The small molecule below binds the protein below.
Small molecule (SMILES): CCc1ccc(/N=C2\S/C(=C\c3ccnc(Nc4ccc(C(=O)O)cn4)c3)C(=O)N2C)cc1

Sequence of chain 1.A:
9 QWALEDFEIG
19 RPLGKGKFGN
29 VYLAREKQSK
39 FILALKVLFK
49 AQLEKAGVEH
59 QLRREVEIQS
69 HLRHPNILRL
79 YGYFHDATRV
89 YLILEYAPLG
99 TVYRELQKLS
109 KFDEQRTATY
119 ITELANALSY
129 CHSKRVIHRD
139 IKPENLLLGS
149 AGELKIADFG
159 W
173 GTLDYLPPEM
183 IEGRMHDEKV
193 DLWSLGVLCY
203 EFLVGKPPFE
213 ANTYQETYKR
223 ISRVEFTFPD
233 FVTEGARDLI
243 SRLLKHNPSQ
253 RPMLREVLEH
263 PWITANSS

Binding-site contacts:
Ligand atom C04 contacts residue PHE157 of chain 1.A at 3.5 Å (hydrophobic).
Ligand atom N27 contacts residue ALA95 of chain 1.A at 3.0 Å (h-bond).
Ligand atom C33 contacts residue LYS44 of chain 1.A at 3.6 Å.
Ligand atom N17 contacts residue ALA95 of chain 1.A at 2.7 Å (h-bond).
Ligand atom C05 contacts residue PHE157 of chain 1.A at 3.5 Å (hydrophobic).
Ligand atom O25 contacts residue ARG102 of chain 1.A at 3.0 Å (salt-bridge).
Ligand atom C18 contacts residue ALA95 of chain 1.A at 3.3 Å (hydrophobic).
Ligand atom C01 contacts residue ARG77 of chain 1.A at 3.6 Å.
Ligand atom O31 contacts residue LYS23 of chain 1.A at 3.7 Å.
Ligand atom C29 contacts residue LEU145 of chain 1.A at 3.8 Å (hydrophobic).
Ligand atom C28 contacts residue ALA42 of chain 1.A at 3.5 Å (hydrophobic).
Ligand atom C05 contacts residue LYS44 of chain 1.A at 3.8 Å.
Ligand atom C07 contacts residue ALA155 of chain 1.A at 3.6 Å (hydrophobic).
Ligand atom N23 contacts residue ALA95 of chain 1.A at 3.1 Å (h-bond).
Ligand atom C21 contacts residue ARG19 of chain 1.A at 3.7 Å.
Ligand atom C14 contacts residue LEU145 of chain 1.A at 3.7 Å (hydrophobic).
Ligand atom S11 contacts residue VAL29 of chain 1.A at 3.7 Å.
Ligand atom C24 contacts residue ARG102 of chain 1.A at 3.5 Å.
Ligand atom N09 contacts residue LYS44 of chain 1.A at 3.5 Å.
Ligand atom C22 contacts residue GLY98 of chain 1.A at 3.7 Å.
Ligand atom C15 contacts residue LEU145 of chain 1.A at 3.7 Å (hydrophobic).
Ligand atom N32 contacts residue VAL29 of chain 1.A at 3.5 Å.
Ligand atom O26 contacts residue ARG102 of chain 1.A at 3.6 Å.
Ligand atom C08 contacts residue ASP156 of chain 1.A at 3.7 Å.
Ligand atom C01 contacts residue LEU78 of chain 1.A at 3.7 Å (hydrophobic).
Ligand atom C30 contacts residue VAL29 of chain 1.A at 3.3 Å (hydrophobic).
Ligand atom N27 contacts residue TYR94 of chain 1.A at 3.7 Å.
Ligand atom C28 contacts residue GLU93 of chain 1.A at 3.2 Å.
Ligand atom O25 contacts residue ARG19 of chain 1.A at 2.7 Å (salt-bridge).
Ligand atom C20 contacts residue LEU21 of chain 1.A at 3.4 Å (hydrophobic).
Ligand atom C10 contacts residue VAL29 of chain 1.A at 3.6 Å (hydrophobic).
Ligand atom C33 contacts residue GLY24 of chain 1.A at 3.5 Å.
Ligand atom O31 contacts residue GLY22 of chain 1.A at 3.3 Å.
Ligand atom C22 contacts residue ARG19 of chain 1.A at 3.5 Å.
Ligand atom C18 contacts residue GLY98 of chain 1.A at 3.8 Å.
Ligand atom C01 contacts residue LEU76 of chain 1.A at 3.2 Å (hydrophobic).
Ligand atom C19 contacts residue LEU21 of chain 1.A at 3.7 Å (hydrophobic).
Ligand atom C12 contacts residue VAL29 of chain 1.A at 3.4 Å (hydrophobic).
Ligand atom N23 contacts residue GLY98 of chain 1.A at 3.6 Å.
Ligand atom C24 contacts residue ARG19 of chain 1.A at 3.5 Å.